Binding-site contacts:
Ligand atom C59 contacts residue THR1 of chain 1.BA at 2.5 Å.
Ligand atom C34 contacts residue GLY47 of chain 1.BA at 3.5 Å.
Ligand atom O48 contacts residue THR1 of chain 1.BA at 2.3 Å (h-bond).
Ligand atom C42 contacts residue THR1 of chain 1.BA at 2.3 Å.
Ligand atom C43 contacts residue THR1 of chain 1.BA at 2.8 Å.
Ligand atom C58 contacts residue THR21 of chain 1.BA at 3.7 Å.
Ligand atom C26 contacts residue ASP120 of chain 1.V at 3.8 Å.
Ligand atom C39 contacts residue GLY47 of chain 1.BA at 3.5 Å.
Ligand atom O40 contacts residue THR21 of chain 1.BA at 3.2 Å (h-bond).
Ligand atom C26 contacts residue HIS114 of chain 1.V at 3.5 Å.
Ligand atom C23 contacts residue THR21 of chain 1.BA at 3.4 Å.
Ligand atom O21 contacts residue THR22 of chain 1.BA at 3.5 Å.
Ligand atom C28 contacts residue THR21 of chain 1.BA at 3.8 Å.
Ligand atom O21 contacts residue THR21 of chain 1.BA at 3.6 Å.
Ligand atom C27 contacts residue THR22 of chain 1.BA at 3.1 Å.
Ligand atom O40 contacts residue THR20 of chain 1.BA at 3.4 Å.
Ligand atom N30 contacts residue THR21 of chain 1.BA at 3.1 Å (h-bond).
Ligand atom N4 contacts residue THR22 of chain 1.BA at 3.7 Å.
Ligand atom O60 contacts residue THR1 of chain 1.BA at 3.0 Å (h-bond).
Ligand atom C58 contacts residue THR1 of chain 1.BA at 2.5 Å.
Ligand atom C26 contacts residue SER118 of chain 1.V at 3.4 Å.
Ligand atom C42 contacts residue GLY47 of chain 1.BA at 3.6 Å.
Ligand atom O48 contacts residue SER46 of chain 1.BA at 3.5 Å.
Ligand atom C58 contacts residue SER168 of chain 1.BA at 3.4 Å.
Ligand atom C45 contacts residue ARG45 of chain 1.BA at 3.4 Å.
Ligand atom C13 contacts residue HIS116 of chain 1.V at 3.5 Å.
Ligand atom C34 contacts residue SER48 of chain 1.BA at 3.8 Å.
Ligand atom C43 contacts residue GLY47 of chain 1.BA at 3.2 Å.
Ligand atom O29 contacts residue ALA49 of chain 1.BA at 3.2 Å (h-bond).
Ligand atom N41 contacts residue THR1 of chain 1.BA at 3.7 Å.
Ligand atom C47 contacts residue THR1 of chain 1.BA at 1.4 Å.
Ligand atom C44 contacts residue THR1 of chain 1.BA at 3.6 Å.
Ligand atom C46 contacts residue THR20 of chain 1.BA at 3.4 Å.
Ligand atom N41 contacts residue GLY47 of chain 1.BA at 2.8 Å (h-bond).
Ligand atom O60 contacts residue SER129 of chain 1.BA at 3.7 Å.
Ligand atom C31 contacts residue GLY47 of chain 1.BA at 3.4 Å.
Ligand atom O48 contacts residue GLY47 of chain 1.BA at 2.8 Å (h-bond).
Ligand atom C59 contacts residue SER129 of chain 1.BA at 3.7 Å.
Ligand atom C24 contacts residue THR20 of chain 1.BA at 3.6 Å.
Ligand atom C51 contacts residue THR1 of chain 1.BA at 1.5 Å.

Sequence of chain 1.BA:
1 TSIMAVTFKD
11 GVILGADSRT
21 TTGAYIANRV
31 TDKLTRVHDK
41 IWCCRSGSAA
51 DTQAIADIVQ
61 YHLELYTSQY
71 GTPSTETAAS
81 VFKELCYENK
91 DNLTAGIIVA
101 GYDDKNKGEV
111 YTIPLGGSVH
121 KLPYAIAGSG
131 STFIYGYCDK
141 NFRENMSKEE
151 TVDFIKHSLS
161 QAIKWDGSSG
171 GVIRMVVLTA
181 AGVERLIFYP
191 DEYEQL

This small molecule binds to this protein.
Small molecule (SMILES): CC(C)C[C@H](NC(=O)[C@H](CCc1ccccc1)NC(=O)CN1CCOCC1)C(=O)N[C@@H](Cc1ccccc1)C(=O)N[C@@H](CC(C)C)[C@@H](O)[C@H](C)CO

Sequence of chain 1.V:
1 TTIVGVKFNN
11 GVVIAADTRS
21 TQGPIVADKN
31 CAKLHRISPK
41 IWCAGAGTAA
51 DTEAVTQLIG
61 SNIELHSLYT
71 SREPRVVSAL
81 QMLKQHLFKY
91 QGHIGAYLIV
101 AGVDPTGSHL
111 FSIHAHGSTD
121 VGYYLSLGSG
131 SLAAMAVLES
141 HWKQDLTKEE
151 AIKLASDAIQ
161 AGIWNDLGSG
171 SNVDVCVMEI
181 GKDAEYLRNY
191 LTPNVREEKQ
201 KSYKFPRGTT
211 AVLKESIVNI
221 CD